Sequence of chain 1.A:
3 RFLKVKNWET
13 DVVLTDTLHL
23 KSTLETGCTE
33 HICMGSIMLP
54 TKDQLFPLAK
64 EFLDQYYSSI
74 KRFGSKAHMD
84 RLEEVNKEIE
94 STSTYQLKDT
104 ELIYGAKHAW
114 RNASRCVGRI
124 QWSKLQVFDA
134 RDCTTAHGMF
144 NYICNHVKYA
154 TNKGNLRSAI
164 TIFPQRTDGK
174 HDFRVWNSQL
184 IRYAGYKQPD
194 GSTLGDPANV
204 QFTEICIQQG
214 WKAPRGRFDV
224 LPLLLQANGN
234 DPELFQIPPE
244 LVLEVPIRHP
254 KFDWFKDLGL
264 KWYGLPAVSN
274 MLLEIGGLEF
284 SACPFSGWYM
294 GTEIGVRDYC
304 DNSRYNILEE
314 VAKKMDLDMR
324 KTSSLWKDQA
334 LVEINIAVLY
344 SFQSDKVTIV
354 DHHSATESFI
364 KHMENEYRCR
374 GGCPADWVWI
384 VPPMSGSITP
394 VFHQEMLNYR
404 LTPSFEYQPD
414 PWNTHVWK

Binding-site contacts:
Ligand atom C02 contacts residue VAL271 of chain 1.A at 4.0 Å (hydrophobic).
Ligand atom C12 contacts residue VAL271 of chain 1.A at 3.2 Å (hydrophobic).
Ligand atom C14 contacts residue VAL271 of chain 1.A at 4.0 Å (hydrophobic).
Ligand atom C3' contacts residue MET40 of chain 1.A at 3.8 Å (hydrophobic).
Ligand atom C5' contacts residue TRP10 of chain 1.B at 3.5 Å (hydrophobic).
Ligand atom F7' contacts residue MET40 of chain 1.A at 3.7 Å.
Ligand atom N11 contacts residue HEM1 of chain 1.C at 4.0 Å.
Ligand atom N13 contacts residue PRO269 of chain 1.A at 3.3 Å.
Ligand atom C21 contacts residue HEM1 of chain 1.C at 3.2 Å.
Ligand atom C2' contacts residue MET40 of chain 1.A at 3.5 Å (hydrophobic).
Ligand atom N13 contacts residue VAL271 of chain 1.A at 3.6 Å.
Ligand atom C17 contacts residue HEM1 of chain 1.C at 3.1 Å.
Ligand atom C15 contacts residue GLN182 of chain 1.A at 3.3 Å.
Ligand atom C05 contacts residue GLY290 of chain 1.A at 4.0 Å.
Ligand atom C15 contacts residue VAL271 of chain 1.A at 4.1 Å (hydrophobic).
Ligand atom C14 contacts residue ALA270 of chain 1.A at 4.1 Å (hydrophobic).
Ligand atom C3' contacts residue LEU41 of chain 1.A at 4.0 Å (hydrophobic).
Ligand atom C23 contacts residue HEM1 of chain 1.C at 3.3 Å.
Ligand atom F7' contacts residue LEU41 of chain 1.A at 3.0 Å.
Ligand atom C04 contacts residue VAL271 of chain 1.A at 4.1 Å (hydrophobic).
Ligand atom N19 contacts residue HEM1 of chain 1.C at 2.6 Å (h-bond).
Ligand atom N01 contacts residue HEM1 of chain 1.C at 2.3 Å.
Ligand atom N13 contacts residue ALA270 of chain 1.A at 3.9 Å.
Ligand atom C1' contacts residue MET40 of chain 1.A at 4.0 Å (hydrophobic).
Ligand atom N11 contacts residue VAL271 of chain 1.A at 3.3 Å.
Ligand atom C4' contacts residue TRP10 of chain 1.B at 3.4 Å (hydrophobic).
Ligand atom C18 contacts residue VAL271 of chain 1.A at 4.0 Å (hydrophobic).
Ligand atom C18 contacts residue HEM1 of chain 1.C at 3.5 Å.
Ligand atom C05 contacts residue HEM1 of chain 1.C at 3.2 Å.
Ligand atom N11 contacts residue GLU296 of chain 1.A at 4.0 Å.
Ligand atom C14 contacts residue PRO269 of chain 1.A at 3.8 Å (hydrophobic).
Ligand atom C02 contacts residue HEM1 of chain 1.C at 3.2 Å.
Ligand atom C22 contacts residue HEM1 of chain 1.C at 3.9 Å.
Ligand atom C23 contacts residue TRP382 of chain 1.A at 3.9 Å (hydrophobic).
Ligand atom F7' contacts residue TYR410 of chain 1.A at 4.0 Å.
Ligand atom C12 contacts residue GLU296 of chain 1.A at 4.0 Å.
Ligand atom C16 contacts residue VAL271 of chain 1.A at 3.7 Å (hydrophobic).
Ligand atom C04 contacts residue PRO269 of chain 1.A at 3.5 Å (hydrophobic).
Ligand atom C14 contacts residue GLN182 of chain 1.A at 3.4 Å.
Ligand atom N03 contacts residue VAL271 of chain 1.A at 3.6 Å.

The small molecule below binds the protein below.
Small molecule (SMILES): Fc1cccc(C[C@@H]2C[C@H]2NCCc2ccnc(-n3ccnc3)n2)c1

Sequence of chain 1.B:
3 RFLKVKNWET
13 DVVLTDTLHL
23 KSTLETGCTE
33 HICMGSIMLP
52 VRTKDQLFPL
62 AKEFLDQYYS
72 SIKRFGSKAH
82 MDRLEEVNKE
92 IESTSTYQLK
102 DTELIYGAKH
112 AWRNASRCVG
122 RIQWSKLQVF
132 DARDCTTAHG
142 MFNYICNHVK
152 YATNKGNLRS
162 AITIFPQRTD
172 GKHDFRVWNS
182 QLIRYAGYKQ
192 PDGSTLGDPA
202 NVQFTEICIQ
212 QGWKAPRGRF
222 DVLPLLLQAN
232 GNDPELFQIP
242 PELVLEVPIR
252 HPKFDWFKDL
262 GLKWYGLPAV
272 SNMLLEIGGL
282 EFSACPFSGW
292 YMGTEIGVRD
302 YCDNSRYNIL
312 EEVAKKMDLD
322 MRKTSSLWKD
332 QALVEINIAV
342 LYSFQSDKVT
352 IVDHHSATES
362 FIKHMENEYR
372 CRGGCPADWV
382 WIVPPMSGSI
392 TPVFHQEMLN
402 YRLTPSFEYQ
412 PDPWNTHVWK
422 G